Binding-site contacts:
Ligand atom CAI contacts residue PHE37 of chain 1.B at 4.0 Å (hydrophobic).
Ligand atom CAP contacts residue ILE163 of chain 1.B at 3.9 Å (hydrophobic).
Ligand atom CAB contacts residue PHE185 of chain 1.B at 4.0 Å (hydrophobic).
Ligand atom CAL contacts residue PHE37 of chain 1.B at 3.7 Å (hydrophobic).
Ligand atom OAO contacts residue ASP269 of chain 1.B at 2.5 Å (salt-bridge).
Ligand atom CAM contacts residue ASP269 of chain 1.B at 3.3 Å.
Ligand atom CAF contacts residue HIS273 of chain 1.B at 3.8 Å.
Ligand atom CAB contacts residue GLN186 of chain 1.B at 3.7 Å.
Ligand atom CAH contacts residue PHE37 of chain 1.B at 4.1 Å (hydrophobic).
Ligand atom CAQ contacts residue ILE163 of chain 1.B at 4.2 Å (hydrophobic).
Ligand atom OAN contacts residue ASP269 of chain 1.B at 2.8 Å (salt-bridge).
Ligand atom CAK contacts residue PHE37 of chain 1.B at 3.7 Å (hydrophobic).
Ligand atom CAF contacts residue PHE185 of chain 1.B at 3.6 Å (hydrophobic).
Ligand atom CAS contacts residue PHE54 of chain 1.B at 3.9 Å (hydrophobic).
Ligand atom CAC contacts residue GLN186 of chain 1.B at 3.5 Å.
Ligand atom CAS contacts residue PHE55 of chain 1.B at 4.0 Å (hydrophobic).
Ligand atom CAP contacts residue PHE167 of chain 1.B at 4.1 Å (hydrophobic).
Ligand atom OAO contacts residue PHE265 of chain 1.B at 3.4 Å.
Ligand atom NAG contacts residue ILE182 of chain 1.B at 3.6 Å.
Ligand atom OAO contacts residue PHE37 of chain 1.B at 4.1 Å.
Ligand atom OAN contacts residue PHE185 of chain 1.B at 3.5 Å.
Ligand atom CAL contacts residue ASP269 of chain 1.B at 3.2 Å.
Ligand atom CAD contacts residue ILE182 of chain 1.B at 4.1 Å (hydrophobic).
Ligand atom CAJ contacts residue ILE182 of chain 1.B at 3.9 Å (hydrophobic).
Ligand atom OAT contacts residue PRO159 of chain 1.B at 3.4 Å.
Ligand atom CAA contacts residue PHE185 of chain 1.B at 3.8 Å (hydrophobic).
Ligand atom CAM contacts residue PHE185 of chain 1.B at 3.8 Å (hydrophobic).
Ligand atom OAT contacts residue ALA160 of chain 1.B at 3.4 Å (h-bond).
Ligand atom OAN contacts residue HIS273 of chain 1.B at 3.8 Å.
Ligand atom CAS contacts residue ILE163 of chain 1.B at 4.0 Å (hydrophobic).
Ligand atom CAJ contacts residue PHE37 of chain 1.B at 3.9 Å (hydrophobic).
Ligand atom OAO contacts residue MET266 of chain 1.B at 3.8 Å.
Ligand atom OAT contacts residue PHE54 of chain 1.B at 3.8 Å.
Ligand atom CAS contacts residue PHE37 of chain 1.B at 3.8 Å (hydrophobic).
Ligand atom CAE contacts residue PHE185 of chain 1.B at 4.0 Å (hydrophobic).
Ligand atom CAI contacts residue PHE185 of chain 1.B at 4.0 Å (hydrophobic).
Ligand atom CAA contacts residue ASP189 of chain 1.B at 3.9 Å.
Ligand atom CAH contacts residue ILE182 of chain 1.B at 4.0 Å (hydrophobic).
Ligand atom CAQ contacts residue ALA160 of chain 1.B at 4.0 Å (hydrophobic).
Ligand atom CAM contacts residue PHE37 of chain 1.B at 3.8 Å (hydrophobic).

Sequence of chain 1.B:
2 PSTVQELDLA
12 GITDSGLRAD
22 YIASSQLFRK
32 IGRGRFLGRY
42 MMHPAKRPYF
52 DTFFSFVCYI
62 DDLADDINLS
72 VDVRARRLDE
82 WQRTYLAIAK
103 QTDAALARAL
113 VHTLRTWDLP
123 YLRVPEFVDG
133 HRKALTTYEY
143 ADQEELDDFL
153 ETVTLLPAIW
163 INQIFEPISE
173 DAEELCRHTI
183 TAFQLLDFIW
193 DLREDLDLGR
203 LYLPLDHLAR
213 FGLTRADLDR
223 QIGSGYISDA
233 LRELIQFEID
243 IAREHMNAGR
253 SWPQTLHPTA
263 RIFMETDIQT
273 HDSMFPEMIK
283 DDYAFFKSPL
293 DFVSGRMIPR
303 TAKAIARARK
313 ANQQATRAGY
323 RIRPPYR

This small molecule binds to this protein.
Small molecule (SMILES): CC1=C(C[C@@H](C)O)c2[nH]c3ccccc3c2C(=O)C1=O